Binding-site contacts:
Ligand atom O contacts residue HIS181 of chain 1.B at 3.4 Å.
Ligand atom N contacts residue SER67 of chain 1.B at 3.4 Å (h-bond).
Ligand atom N contacts residue ASN70 of chain 1.B at 2.7 Å (h-bond).
Ligand atom CA contacts residue SER67 of chain 1.B at 3.9 Å.
Ligand atom OXT contacts residue ASN70 of chain 1.B at 3.7 Å.
Ligand atom OE2 contacts residue CYS113 of chain 1.B at 3.5 Å (h-bond).
Ligand atom CB contacts residue ARG114 of chain 1.B at 3.8 Å.
Ligand atom OE2 contacts residue ILE180 of chain 1.B at 3.4 Å (h-bond).
Ligand atom O contacts residue GLN117 of chain 1.B at 2.9 Å (h-bond).
Ligand atom C contacts residue GLN117 of chain 1.B at 3.9 Å.
Ligand atom CG contacts residue ILE180 of chain 1.B at 3.7 Å (hydrophobic).
Ligand atom O contacts residue GLY182 of chain 1.B at 3.3 Å (h-bond).
Ligand atom C contacts residue ASN70 of chain 1.B at 3.6 Å.
Ligand atom OE1 contacts residue GLY66 of chain 1.B at 3.2 Å.
Ligand atom CD contacts residue CYS113 of chain 1.B at 3.0 Å (hydrophobic).
Ligand atom OXT contacts residue GLY182 of chain 1.B at 2.9 Å (h-bond).
Ligand atom N contacts residue PRO68 of chain 1.B at 3.1 Å (h-bond).
Ligand atom OE1 contacts residue SER67 of chain 1.B at 2.8 Å (h-bond).
Ligand atom OE1 contacts residue CYS113 of chain 1.B at 3.1 Å (h-bond).
Ligand atom CA contacts residue GLN117 of chain 1.B at 3.7 Å.
Ligand atom O contacts residue GLN183 of chain 1.B at 3.0 Å (h-bond).
Ligand atom C contacts residue GLN183 of chain 1.B at 3.6 Å.
Ligand atom N contacts residue SER69 of chain 1.B at 2.9 Å (h-bond).
Ligand atom CB contacts residue CYS113 of chain 1.B at 4.0 Å (hydrophobic).
Ligand atom CG contacts residue CYS113 of chain 1.B at 3.4 Å (hydrophobic).
Ligand atom OE2 contacts residue SER67 of chain 1.B at 3.4 Å (h-bond).
Ligand atom OXT contacts residue GLN183 of chain 1.B at 3.6 Å (h-bond).
Ligand atom CB contacts residue SER69 of chain 1.B at 4.0 Å.
Ligand atom C contacts residue GLY182 of chain 1.B at 3.5 Å.
Ligand atom CD contacts residue ARG114 of chain 1.B at 4.0 Å.
Ligand atom C contacts residue HIS181 of chain 1.B at 4.1 Å.
Ligand atom CG contacts residue SER67 of chain 1.B at 3.2 Å.
Ligand atom OE1 contacts residue ARG114 of chain 1.B at 3.1 Å (salt-bridge).
Ligand atom CD contacts residue ILE180 of chain 1.B at 3.9 Å (hydrophobic).
Ligand atom CB contacts residue GLN117 of chain 1.B at 3.7 Å.
Ligand atom CA contacts residue SER69 of chain 1.B at 3.6 Å.
Ligand atom OXT contacts residue HIS181 of chain 1.B at 3.8 Å.
Ligand atom CB contacts residue SER67 of chain 1.B at 3.3 Å.
Ligand atom CD contacts residue SER67 of chain 1.B at 2.9 Å.
Ligand atom CA contacts residue ASN70 of chain 1.B at 3.2 Å.

The protein below binds the small molecule below.
Small molecule (SMILES): N[C@@H](CCC(=O)O)C(=O)O

Sequence of chain 1.B:
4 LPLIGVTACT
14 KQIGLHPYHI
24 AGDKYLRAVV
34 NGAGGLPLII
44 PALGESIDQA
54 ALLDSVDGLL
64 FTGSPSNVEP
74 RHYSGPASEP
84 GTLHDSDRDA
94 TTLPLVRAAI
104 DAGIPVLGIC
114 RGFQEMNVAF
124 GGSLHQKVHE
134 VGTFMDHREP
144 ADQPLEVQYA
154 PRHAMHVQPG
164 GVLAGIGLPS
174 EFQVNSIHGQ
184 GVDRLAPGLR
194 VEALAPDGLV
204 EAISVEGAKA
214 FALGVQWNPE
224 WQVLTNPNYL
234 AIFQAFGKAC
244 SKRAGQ